Sequence of chain 1.G:
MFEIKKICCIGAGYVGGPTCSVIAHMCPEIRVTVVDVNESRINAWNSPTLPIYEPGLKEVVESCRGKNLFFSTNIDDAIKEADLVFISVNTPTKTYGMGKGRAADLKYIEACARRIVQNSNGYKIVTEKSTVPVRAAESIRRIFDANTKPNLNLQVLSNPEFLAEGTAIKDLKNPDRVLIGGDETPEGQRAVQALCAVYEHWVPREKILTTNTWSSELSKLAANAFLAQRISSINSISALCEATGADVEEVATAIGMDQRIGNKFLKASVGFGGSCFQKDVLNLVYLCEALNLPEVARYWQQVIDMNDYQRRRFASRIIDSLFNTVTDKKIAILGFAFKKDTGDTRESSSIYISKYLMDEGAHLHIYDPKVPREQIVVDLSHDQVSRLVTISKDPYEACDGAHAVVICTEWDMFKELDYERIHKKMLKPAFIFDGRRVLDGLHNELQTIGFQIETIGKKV

Binding-site contacts:
Ligand atom C4C contacts residue GLY273 of chain 1.H at 3.3 Å.
Ligand atom O4' contacts residue PHE162 of chain 1.H at 3.3 Å.
Ligand atom O2 contacts residue ILE231 of chain 1.H at 3.5 Å.
Ligand atom C3C contacts residue PHE338 of chain 1.H at 3.5 Å (hydrophobic).
Ligand atom O4' contacts residue LEU163 of chain 1.H at 3.4 Å (h-bond).
Ligand atom O3C contacts residue PHE338 of chain 1.H at 2.8 Å (h-bond).
Ligand atom O2' contacts residue ALA164 of chain 1.H at 3.5 Å.
Ligand atom O2B contacts residue GLU165 of chain 1.H at 3.1 Å (salt-bridge).
Ligand atom C4' contacts residue LYS220 of chain 1.H at 3.6 Å.
Ligand atom C6' contacts residue ASN224 of chain 1.H at 3.5 Å.
Ligand atom C4' contacts residue ASN224 of chain 1.H at 3.4 Å.
Ligand atom O2C contacts residue ARG442 of chain 1.H at 3.0 Å (salt-bridge).
Ligand atom O2' contacts residue ARG260 of chain 1.G at 2.2 Å (salt-bridge).
Ligand atom O3C contacts residue GLY273 of chain 1.H at 2.9 Å (h-bond).
Ligand atom N3 contacts residue LYS267 of chain 1.H at 3.0 Å (salt-bridge).
Ligand atom O3B contacts residue ALA164 of chain 1.H at 3.6 Å.
Ligand atom O4 contacts residue PHE265 of chain 1.H at 3.5 Å.
Ligand atom C6' contacts residue CYS276 of chain 1.H at 2.9 Å (hydrophobic).
Ligand atom C6' contacts residue THR131 of chain 1.H at 3.1 Å.
Ligand atom O3A contacts residue PHE338 of chain 1.H at 3.5 Å.
Ligand atom O5' contacts residue PHE277 of chain 1.H at 3.3 Å.
Ligand atom O2C contacts residue PHE338 of chain 1.H at 3.5 Å (h-bond).
Ligand atom O4C contacts residue ILE231 of chain 1.H at 3.5 Å.
Ligand atom C2' contacts residue ARG260 of chain 1.G at 3.5 Å.
Ligand atom O1A contacts residue PHE265 of chain 1.H at 3.3 Å.
Ligand atom O2A contacts residue LYS339 of chain 1.H at 3.5 Å (salt-bridge).
Ligand atom C3' contacts residue PHE162 of chain 1.H at 3.4 Å (hydrophobic).
Ligand atom O4' contacts residue GLU161 of chain 1.H at 3.0 Å (salt-bridge).
Ligand atom O4' contacts residue LYS220 of chain 1.H at 3.0 Å (salt-bridge).
Ligand atom O3' contacts residue PHE162 of chain 1.H at 2.6 Å (h-bond).
Ligand atom O6' contacts residue THR131 of chain 1.H at 3.1 Å.
Ligand atom O2B contacts residue PHE338 of chain 1.H at 3.6 Å.
Ligand atom O4 contacts residue LYS267 of chain 1.H at 3.1 Å (salt-bridge).
Ligand atom O4C contacts residue PHE272 of chain 1.H at 3.3 Å.
Ligand atom O2 contacts residue SER269 of chain 1.H at 2.8 Å (h-bond).
Ligand atom C5C contacts residue GLY273 of chain 1.H at 3.5 Å.
Ligand atom O1A contacts residue PHE277 of chain 1.H at 3.5 Å.
Ligand atom O6' contacts residue CYS276 of chain 1.H at 2.5 Å.
Ligand atom O3' contacts residue ARG260 of chain 1.G at 2.9 Å (salt-bridge).
Ligand atom C3' contacts residue LEU163 of chain 1.H at 3.6 Å (hydrophobic).

Sequence of chain 1.H:
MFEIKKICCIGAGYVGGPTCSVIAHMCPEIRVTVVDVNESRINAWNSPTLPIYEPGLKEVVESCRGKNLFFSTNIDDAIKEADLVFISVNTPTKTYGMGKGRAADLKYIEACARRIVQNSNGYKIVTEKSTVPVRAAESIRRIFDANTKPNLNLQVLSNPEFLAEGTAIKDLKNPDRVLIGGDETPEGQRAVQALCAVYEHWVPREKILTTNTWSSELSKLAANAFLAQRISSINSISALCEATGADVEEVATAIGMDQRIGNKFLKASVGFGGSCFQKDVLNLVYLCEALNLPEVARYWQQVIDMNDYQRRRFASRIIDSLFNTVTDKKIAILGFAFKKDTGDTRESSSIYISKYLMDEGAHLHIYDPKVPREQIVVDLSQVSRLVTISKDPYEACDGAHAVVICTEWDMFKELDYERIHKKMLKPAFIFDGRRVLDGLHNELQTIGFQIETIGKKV

The small molecule below binds the protein below.
Small molecule (SMILES): O=c1ccn([C@@H]2O[C@H](CO[P](=O)(O)O[P](=O)(O)O[C@H]3O[C@H](CO)[C@@H](O)[C@H](O)[C@H]3O)[C@@H](O)[C@H]2O)c(=O)[nH]1